Binding-site contacts:
Ligand atom C2 contacts residue ASN118 of chain 1.M at 2.5 Å.
Ligand atom N2 contacts residue TYR135 of chain 1.M at 4.5 Å.
Ligand atom C8 contacts residue ASP290 of chain 1.M at 4.1 Å.
Ligand atom C6 contacts residue TYR135 of chain 1.M at 4.3 Å (hydrophobic).
Ligand atom C4 contacts residue ASN118 of chain 1.M at 4.2 Å.
Ligand atom C8 contacts residue TYR104 of chain 1.M at 4.0 Å (hydrophobic).
Ligand atom C7 contacts residue ASN118 of chain 1.M at 3.8 Å.
Ligand atom C7 contacts residue TYR104 of chain 1.M at 3.9 Å (hydrophobic).
Ligand atom O5 contacts residue ASN118 of chain 1.M at 2.3 Å (h-bond).
Ligand atom C7 contacts residue LEU137 of chain 1.M at 4.5 Å (hydrophobic).
Ligand atom O5 contacts residue TYR135 of chain 1.M at 4.1 Å.
Ligand atom C5 contacts residue TYR135 of chain 1.M at 3.8 Å (hydrophobic).
Ligand atom C8 contacts residue LEU137 of chain 1.M at 3.8 Å (hydrophobic).
Ligand atom N2 contacts residue ASN118 of chain 1.M at 2.9 Å (h-bond).
Ligand atom C5 contacts residue ASN118 of chain 1.M at 3.6 Å.
Ligand atom C8 contacts residue GLY289 of chain 1.M at 3.1 Å.
Ligand atom O7 contacts residue ASP290 of chain 1.M at 4.2 Å.
Ligand atom C1 contacts residue ASN118 of chain 1.M at 1.4 Å.
Ligand atom C3 contacts residue ASN118 of chain 1.M at 3.8 Å.
Ligand atom O7 contacts residue ASN118 of chain 1.M at 4.2 Å.
Ligand atom C8 contacts residue ASN118 of chain 1.M at 4.1 Å.
Ligand atom C1 contacts residue TYR135 of chain 1.M at 3.9 Å (hydrophobic).
Ligand atom O7 contacts residue TYR104 of chain 1.M at 3.2 Å.

This small molecule binds to this protein.
Small molecule (SMILES): CC(=O)N[C@@H]1[C@@H](O)[C@H](O)[C@@H](CO)O[C@H]1O

Sequence of chain 1.M:
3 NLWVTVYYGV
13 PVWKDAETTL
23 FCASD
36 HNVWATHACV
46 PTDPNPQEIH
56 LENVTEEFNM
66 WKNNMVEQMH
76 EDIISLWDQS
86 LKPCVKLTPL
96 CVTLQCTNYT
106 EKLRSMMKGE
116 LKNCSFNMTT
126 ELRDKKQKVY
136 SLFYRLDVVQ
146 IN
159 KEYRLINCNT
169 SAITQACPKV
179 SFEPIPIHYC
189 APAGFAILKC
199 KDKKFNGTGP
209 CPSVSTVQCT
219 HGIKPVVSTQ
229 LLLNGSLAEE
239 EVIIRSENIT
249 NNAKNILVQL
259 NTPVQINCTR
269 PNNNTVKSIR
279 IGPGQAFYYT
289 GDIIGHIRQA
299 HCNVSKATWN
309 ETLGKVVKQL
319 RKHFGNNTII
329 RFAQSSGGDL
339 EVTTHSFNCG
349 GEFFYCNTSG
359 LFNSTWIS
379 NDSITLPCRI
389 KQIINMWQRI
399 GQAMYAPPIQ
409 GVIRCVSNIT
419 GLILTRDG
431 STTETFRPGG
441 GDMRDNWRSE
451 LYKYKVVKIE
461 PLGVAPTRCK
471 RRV